Sequence of chain 2.A:
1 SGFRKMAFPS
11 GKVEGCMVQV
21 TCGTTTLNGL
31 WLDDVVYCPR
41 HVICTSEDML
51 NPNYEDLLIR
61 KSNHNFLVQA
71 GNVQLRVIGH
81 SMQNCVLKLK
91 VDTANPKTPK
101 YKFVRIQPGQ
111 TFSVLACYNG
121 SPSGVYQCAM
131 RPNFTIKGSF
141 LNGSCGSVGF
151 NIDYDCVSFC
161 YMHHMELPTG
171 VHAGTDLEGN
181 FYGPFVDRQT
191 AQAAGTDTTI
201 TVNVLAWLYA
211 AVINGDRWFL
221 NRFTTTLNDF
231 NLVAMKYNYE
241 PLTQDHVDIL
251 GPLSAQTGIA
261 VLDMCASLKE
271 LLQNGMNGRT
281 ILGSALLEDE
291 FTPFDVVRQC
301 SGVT

Sequence of chain 1.A:
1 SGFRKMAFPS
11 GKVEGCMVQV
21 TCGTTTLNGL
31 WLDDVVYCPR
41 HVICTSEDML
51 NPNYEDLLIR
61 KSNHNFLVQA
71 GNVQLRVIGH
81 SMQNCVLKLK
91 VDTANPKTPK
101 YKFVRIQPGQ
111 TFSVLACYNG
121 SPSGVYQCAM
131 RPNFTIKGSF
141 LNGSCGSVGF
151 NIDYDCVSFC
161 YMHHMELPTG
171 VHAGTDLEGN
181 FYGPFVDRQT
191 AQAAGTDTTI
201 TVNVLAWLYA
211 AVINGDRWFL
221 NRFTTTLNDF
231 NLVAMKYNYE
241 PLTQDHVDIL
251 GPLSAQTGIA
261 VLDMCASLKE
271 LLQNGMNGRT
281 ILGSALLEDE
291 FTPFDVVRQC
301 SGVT

This small molecule binds to this protein.
Small molecule (SMILES): COc1ccccc1OCCNC(=O)c1cc(=O)[nH]c2ccccc12

Binding-site contacts:
Ligand atom C10 contacts residue LEU141 of chain 2.A at 3.7 Å (hydrophobic).
Ligand atom C3 contacts residue MET165 of chain 2.A at 3.4 Å (hydrophobic).
Ligand atom C5 contacts residue HIS41 of chain 2.A at 3.3 Å.
Ligand atom C11 contacts residue LEU141 of chain 2.A at 3.8 Å (hydrophobic).
Ligand atom C13 contacts residue LEU141 of chain 2.A at 3.5 Å (hydrophobic).
Ligand atom C16 contacts residue ASN142 of chain 2.A at 3.6 Å.
Ligand atom C9 contacts residue CYS145 of chain 2.A at 3.6 Å (hydrophobic).
Ligand atom C contacts residue GLN189 of chain 2.A at 3.8 Å.
Ligand atom O2 contacts residue GLY143 of chain 2.A at 3.2 Å (h-bond).
Ligand atom C5 contacts residue HIS164 of chain 2.A at 3.5 Å.
Ligand atom O2 contacts residue CYS145 of chain 2.A at 3.8 Å.
Ligand atom O3 contacts residue GLU166 of chain 2.A at 3.5 Å.
Ligand atom C8 contacts residue CYS145 of chain 2.A at 3.7 Å (hydrophobic).
Ligand atom C12 contacts residue GLU166 of chain 2.A at 3.6 Å.
Ligand atom C3 contacts residue ARG188 of chain 2.A at 3.5 Å.
Ligand atom C5 contacts residue MET165 of chain 2.A at 3.8 Å (hydrophobic).
Ligand atom C4 contacts residue MET165 of chain 2.A at 3.7 Å (hydrophobic).
Ligand atom C7 contacts residue HIS164 of chain 2.A at 3.8 Å.
Ligand atom C18 contacts residue ASN142 of chain 2.A at 3.6 Å.
Ligand atom C12 contacts residue HIS163 of chain 2.A at 3.5 Å.
Ligand atom N1 contacts residue PHE140 of chain 2.A at 3.0 Å (h-bond).
Ligand atom C3 contacts residue MET49 of chain 2.A at 3.5 Å (hydrophobic).
Ligand atom C13 contacts residue ASN142 of chain 2.A at 3.7 Å.
Ligand atom N contacts residue CYS145 of chain 2.A at 3.5 Å (h-bond).
Ligand atom C3 contacts residue ASP187 of chain 2.A at 3.6 Å.
Ligand atom C13 contacts residue PHE140 of chain 2.A at 3.8 Å (hydrophobic).
Ligand atom C18 contacts residue LEU141 of chain 2.A at 3.7 Å (hydrophobic).
Ligand atom C11 contacts residue SER144 of chain 2.A at 3.8 Å.
Ligand atom C12 contacts residue PHE140 of chain 2.A at 3.8 Å (hydrophobic).
Ligand atom O2 contacts residue ASN142 of chain 2.A at 3.2 Å (h-bond).
Ligand atom O3 contacts residue HIS172 of chain 2.A at 3.3 Å.
Ligand atom O3 contacts residue HIS163 of chain 2.A at 2.6 Å (h-bond).
Ligand atom C5 contacts residue MET49 of chain 2.A at 3.8 Å (hydrophobic).
Ligand atom C15 contacts residue ASN142 of chain 2.A at 3.7 Å.
Ligand atom C7 contacts residue HIS41 of chain 2.A at 3.3 Å.
Ligand atom C4 contacts residue HIS41 of chain 2.A at 3.8 Å.
Ligand atom C4 contacts residue MET49 of chain 2.A at 3.4 Å (hydrophobic).
Ligand atom C17 contacts residue ASN142 of chain 2.A at 3.4 Å.
Ligand atom O3 contacts residue PHE140 of chain 2.A at 3.2 Å.
Ligand atom N1 contacts residue GLU166 of chain 2.A at 3.1 Å (salt-bridge).